Sequence of chain 1.B:
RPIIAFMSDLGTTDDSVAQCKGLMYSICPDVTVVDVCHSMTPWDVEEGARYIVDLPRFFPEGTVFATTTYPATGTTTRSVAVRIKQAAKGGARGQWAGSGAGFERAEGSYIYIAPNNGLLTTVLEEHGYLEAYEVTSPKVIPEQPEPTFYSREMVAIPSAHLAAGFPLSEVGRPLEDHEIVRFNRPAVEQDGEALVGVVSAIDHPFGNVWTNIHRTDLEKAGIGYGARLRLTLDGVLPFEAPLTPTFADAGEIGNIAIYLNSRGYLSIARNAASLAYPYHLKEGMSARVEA

Binding-site contacts:
Ligand atom FAG contacts residue SER158 of chain 1.B at 3.5 Å.
Ligand atom FAG contacts residue THR155 of chain 1.B at 3.1 Å.
Ligand atom N7 contacts residue ASN215 of chain 1.A at 3.0 Å (h-bond).
Ligand atom N3 contacts residue PHE254 of chain 1.A at 3.5 Å.
Ligand atom C8 contacts residue PHE213 of chain 1.A at 3.5 Å (hydrophobic).
Ligand atom OAT contacts residue TYR77 of chain 1.B at 3.3 Å (h-bond).
Ligand atom N1 contacts residue ALA279 of chain 1.A at 2.8 Å (h-bond).
Ligand atom C4 contacts residue TRP50 of chain 1.B at 3.3 Å (hydrophobic).
Ligand atom OAS contacts residue SER158 of chain 1.B at 2.7 Å (h-bond).
Ligand atom N6 contacts residue ASN215 of chain 1.A at 2.9 Å (h-bond).
Ligand atom N6 contacts residue ARG277 of chain 1.A at 2.9 Å (salt-bridge).
Ligand atom C4 contacts residue PHE254 of chain 1.A at 3.4 Å (hydrophobic).
Ligand atom CAH contacts residue THR155 of chain 1.B at 3.3 Å.
Ligand atom N6 contacts residue PHE254 of chain 1.A at 3.4 Å.
Ligand atom OAT contacts residue TRP50 of chain 1.B at 3.1 Å (h-bond).
Ligand atom FAB contacts residue SER158 of chain 1.B at 2.9 Å.
Ligand atom FAG contacts residue THR80 of chain 1.B at 3.0 Å.
Ligand atom OAT contacts residue THR76 of chain 1.B at 3.5 Å (h-bond).
Ligand atom N3 contacts residue TRP50 of chain 1.B at 3.4 Å (h-bond).
Ligand atom FAG contacts residue TYR157 of chain 1.B at 2.8 Å.
Ligand atom OAT contacts residue ASP16 of chain 1.B at 2.5 Å (salt-bridge).
Ligand atom N7 contacts residue PHE254 of chain 1.A at 3.4 Å.
Ligand atom CAQ contacts residue ASP16 of chain 1.B at 3.4 Å.
Ligand atom OAJ contacts residue TLA1 of chain 1.E at 3.5 Å (h-bond).
Ligand atom C2 contacts residue PHE254 of chain 1.A at 3.5 Å (hydrophobic).
Ligand atom C8 contacts residue TLA1 of chain 1.E at 3.5 Å.
Ligand atom C2 contacts residue ALA279 of chain 1.A at 3.4 Å (hydrophobic).
Ligand atom FAG contacts residue PHE156 of chain 1.B at 3.1 Å.
Ligand atom C5 contacts residue TRP50 of chain 1.B at 3.5 Å (hydrophobic).
Ligand atom CAR contacts residue ASP16 of chain 1.B at 3.5 Å.
Ligand atom FAB contacts residue PHE156 of chain 1.B at 3.3 Å.
Ligand atom C6 contacts residue PHE254 of chain 1.A at 3.4 Å (hydrophobic).
Ligand atom N3 contacts residue PRO78 of chain 1.B at 3.4 Å.
Ligand atom OAS contacts residue TYR77 of chain 1.B at 3.4 Å (h-bond).
Ligand atom N1 contacts residue PHE254 of chain 1.A at 3.3 Å.
Ligand atom CAK contacts residue TYR77 of chain 1.B at 3.5 Å (hydrophobic).
Ligand atom OAS contacts residue ASP16 of chain 1.B at 2.6 Å (salt-bridge).
Ligand atom OAJ contacts residue THR80 of chain 1.B at 3.5 Å.
Ligand atom C5 contacts residue PHE254 of chain 1.A at 3.5 Å (hydrophobic).
Ligand atom CAH contacts residue TLA1 of chain 1.E at 3.1 Å.

Sequence of chain 1.A:
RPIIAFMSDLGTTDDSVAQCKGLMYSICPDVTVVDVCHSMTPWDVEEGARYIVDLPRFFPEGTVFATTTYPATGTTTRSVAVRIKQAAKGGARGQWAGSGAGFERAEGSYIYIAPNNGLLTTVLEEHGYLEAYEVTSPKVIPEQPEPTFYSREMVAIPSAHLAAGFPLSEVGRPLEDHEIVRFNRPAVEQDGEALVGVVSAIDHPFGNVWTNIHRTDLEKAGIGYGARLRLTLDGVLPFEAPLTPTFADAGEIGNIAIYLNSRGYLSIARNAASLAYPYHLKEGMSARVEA

A protein and the small-molecule ligand that binds it are described below.
Small molecule (SMILES): Nc1ncnc2c1ncn2[C@@H]1O[C@H](C(F)F)[C@@H](O)C1O